Binding-site contacts:
Ligand atom OAA contacts residue LEU508 of chain 1.C at 3.9 Å.
Ligand atom NAP contacts residue THR509 of chain 1.C at 3.4 Å (h-bond).
Ligand atom PBA contacts residue SER683 of chain 1.C at 3.1 Å.
Ligand atom NAY contacts residue TYR479 of chain 1.C at 3.7 Å.
Ligand atom OAC contacts residue SER683 of chain 1.C at 2.7 Å (h-bond).
Ligand atom CAT contacts residue PRO507 of chain 1.C at 3.7 Å (hydrophobic).
Ligand atom OAB contacts residue TYR479 of chain 1.C at 3.8 Å.
Ligand atom CAT contacts residue THR509 of chain 1.C at 3.1 Å.
Ligand atom OAD contacts residue SER683 of chain 1.C at 3.6 Å (h-bond).
Ligand atom OAE contacts residue SER683 of chain 1.C at 2.7 Å (h-bond).
Ligand atom FAH contacts residue GLU431 of chain 1.C at 3.7 Å.
Ligand atom OAB contacts residue ARG514 of chain 1.C at 3.8 Å.
Ligand atom FAF contacts residue PRO507 of chain 1.C at 3.2 Å.
Ligand atom CAJ contacts residue PRO507 of chain 1.C at 3.4 Å (hydrophobic).
Ligand atom FAF contacts residue TYR434 of chain 1.C at 3.2 Å.
Ligand atom CAT contacts residue TYR479 of chain 1.C at 3.6 Å (hydrophobic).
Ligand atom FAH contacts residue MET737 of chain 1.C at 3.5 Å.
Ligand atom CAU contacts residue TYR479 of chain 1.C at 3.7 Å (hydrophobic).
Ligand atom FAG contacts residue TYR761 of chain 1.C at 2.8 Å.
Ligand atom NAP contacts residue PRO507 of chain 1.C at 2.8 Å (h-bond).
Ligand atom CAV contacts residue TYR479 of chain 1.C at 3.6 Å (hydrophobic).
Ligand atom NAP contacts residue TYR479 of chain 1.C at 3.6 Å.
Ligand atom OAA contacts residue PRO507 of chain 1.C at 3.9 Å.
Ligand atom FAG contacts residue THR736 of chain 1.C at 4.0 Å.
Ligand atom CAR contacts residue TYR479 of chain 1.C at 3.8 Å (hydrophobic).
Ligand atom OAA contacts residue THR509 of chain 1.C at 2.9 Å (h-bond).
Ligand atom OAE contacts residue GLU734 of chain 1.C at 3.9 Å.
Ligand atom CAS contacts residue TYR761 of chain 1.C at 3.7 Å (hydrophobic).
Ligand atom CAV contacts residue PRO507 of chain 1.C at 3.5 Å (hydrophobic).
Ligand atom CAW contacts residue TYR479 of chain 1.C at 3.7 Å (hydrophobic).
Ligand atom CAJ contacts residue TYR479 of chain 1.C at 3.9 Å (hydrophobic).
Ligand atom CAL contacts residue GLU431 of chain 1.C at 4.0 Å.
Ligand atom OAA contacts residue TYR479 of chain 1.C at 4.0 Å.
Ligand atom CAZ contacts residue TYR761 of chain 1.C at 3.6 Å (hydrophobic).
Ligand atom CAN contacts residue GLU431 of chain 1.C at 3.5 Å.
Ligand atom CAS contacts residue TYR479 of chain 1.C at 3.7 Å (hydrophobic).
Ligand atom CAJ contacts residue TYR761 of chain 1.C at 3.4 Å (hydrophobic).
Ligand atom CAN contacts residue TYR479 of chain 1.C at 3.9 Å (hydrophobic).
Ligand atom OAA contacts residue ARG514 of chain 1.C at 2.9 Å (salt-bridge).
Ligand atom FAF contacts residue TYR761 of chain 1.C at 3.8 Å.

Sequence of chain 1.C:
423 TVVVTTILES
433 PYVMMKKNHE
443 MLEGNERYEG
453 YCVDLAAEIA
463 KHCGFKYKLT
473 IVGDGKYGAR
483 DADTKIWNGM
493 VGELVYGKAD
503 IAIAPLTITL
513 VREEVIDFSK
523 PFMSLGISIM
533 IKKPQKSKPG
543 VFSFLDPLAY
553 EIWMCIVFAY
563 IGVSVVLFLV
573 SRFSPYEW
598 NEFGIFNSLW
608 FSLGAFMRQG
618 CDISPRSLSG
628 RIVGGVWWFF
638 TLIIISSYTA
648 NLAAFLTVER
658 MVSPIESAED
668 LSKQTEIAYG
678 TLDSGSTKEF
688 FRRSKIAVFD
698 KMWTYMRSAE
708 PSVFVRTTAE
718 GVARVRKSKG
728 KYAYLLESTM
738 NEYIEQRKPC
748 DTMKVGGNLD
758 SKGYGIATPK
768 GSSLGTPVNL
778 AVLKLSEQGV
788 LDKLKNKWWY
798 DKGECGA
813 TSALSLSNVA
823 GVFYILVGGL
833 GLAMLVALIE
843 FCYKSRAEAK

The small molecule below binds the protein below.
Small molecule (SMILES): O=c1[nH]c2cc(C(F)(F)F)c(N3CCOCC3)cc2n(CP(=O)(O)O)c1=O